This small molecule binds to this protein.
Small molecule (SMILES): OC[C@H]1O[C@H](OC[C@H]2O[C@H](O)[C@@H](O)[C@@H](O)[C@@H]2O)[C@@H](O)[C@@H](O)[C@@H]1O

Sequence of chain 3.A:
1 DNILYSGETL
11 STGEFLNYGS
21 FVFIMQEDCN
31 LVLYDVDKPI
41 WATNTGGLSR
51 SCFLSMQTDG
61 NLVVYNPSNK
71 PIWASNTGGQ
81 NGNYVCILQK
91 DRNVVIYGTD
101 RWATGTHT

Binding-site contacts:
Ligand atom C6 contacts residue ILE72 of chain 3.A at 4.2 Å (hydrophobic).
Ligand atom C4 contacts residue TYR65 of chain 3.A at 3.6 Å (hydrophobic).
Ligand atom O6 contacts residue PRO71 of chain 3.A at 3.3 Å (h-bond).
Ligand atom O4 contacts residue GLN57 of chain 3.A at 4.4 Å.
Ligand atom C4 contacts residue VAL63 of chain 3.A at 4.1 Å (hydrophobic).
Ligand atom O2 contacts residue GLN57 of chain 3.A at 3.0 Å (h-bond).
Ligand atom C3 contacts residue GLN57 of chain 3.A at 4.0 Å.
Ligand atom C4 contacts residue ASN61 of chain 3.A at 3.9 Å.
Ligand atom O6 contacts residue TRP73 of chain 3.A at 4.2 Å.
Ligand atom O3 contacts residue ASN76 of chain 3.A at 3.9 Å.
Ligand atom O6 contacts residue ASN76 of chain 3.A at 4.2 Å.
Ligand atom O4 contacts residue PRO71 of chain 3.A at 4.0 Å.
Ligand atom C1 contacts residue PRO71 of chain 3.A at 4.1 Å (hydrophobic).
Ligand atom C3 contacts residue ASN76 of chain 3.A at 3.4 Å.
Ligand atom C6 contacts residue ALA74 of chain 3.A at 3.6 Å (hydrophobic).
Ligand atom O4 contacts residue ASN76 of chain 3.A at 3.1 Å (h-bond).
Ligand atom C6 contacts residue PRO71 of chain 3.A at 3.9 Å (hydrophobic).
Ligand atom O5 contacts residue ALA74 of chain 3.A at 4.4 Å.
Ligand atom C2 contacts residue ASN61 of chain 3.A at 3.8 Å.
Ligand atom O2 contacts residue ASN61 of chain 3.A at 2.8 Å (h-bond).
Ligand atom O6 contacts residue ALA74 of chain 3.A at 4.1 Å.
Ligand atom O4 contacts residue TYR65 of chain 3.A at 2.8 Å (h-bond).
Ligand atom C4 contacts residue ASN76 of chain 3.A at 3.7 Å.
Ligand atom O3 contacts residue GLN57 of chain 3.A at 3.0 Å (h-bond).
Ligand atom C5 contacts residue ALA74 of chain 3.A at 3.7 Å (hydrophobic).
Ligand atom C1 contacts residue ASN61 of chain 3.A at 3.8 Å.
Ligand atom O4 contacts residue VAL63 of chain 3.A at 4.2 Å.
Ligand atom C4 contacts residue GLN57 of chain 3.A at 4.3 Å.
Ligand atom C2 contacts residue ASP59 of chain 3.A at 3.7 Å.
Ligand atom C6 contacts residue ASN61 of chain 3.A at 4.1 Å.
Ligand atom O6 contacts residue ILE72 of chain 3.A at 4.0 Å.
Ligand atom O3 contacts residue TYR65 of chain 3.A at 3.3 Å (h-bond).
Ligand atom O2 contacts residue ASP59 of chain 3.A at 2.9 Å (salt-bridge).
Ligand atom C3 contacts residue TYR65 of chain 3.A at 4.0 Å (hydrophobic).
Ligand atom O5 contacts residue ASN61 of chain 3.A at 3.2 Å (h-bond).
Ligand atom C5 contacts residue ASN61 of chain 3.A at 3.9 Å.
Ligand atom O5 contacts residue PRO71 of chain 3.A at 3.6 Å.
Ligand atom C5 contacts residue ASN76 of chain 3.A at 4.1 Å.
Ligand atom C6 contacts residue TRP73 of chain 3.A at 3.7 Å (hydrophobic).
Ligand atom C2 contacts residue GLN57 of chain 3.A at 4.0 Å.